Sequence of chain 1.A:
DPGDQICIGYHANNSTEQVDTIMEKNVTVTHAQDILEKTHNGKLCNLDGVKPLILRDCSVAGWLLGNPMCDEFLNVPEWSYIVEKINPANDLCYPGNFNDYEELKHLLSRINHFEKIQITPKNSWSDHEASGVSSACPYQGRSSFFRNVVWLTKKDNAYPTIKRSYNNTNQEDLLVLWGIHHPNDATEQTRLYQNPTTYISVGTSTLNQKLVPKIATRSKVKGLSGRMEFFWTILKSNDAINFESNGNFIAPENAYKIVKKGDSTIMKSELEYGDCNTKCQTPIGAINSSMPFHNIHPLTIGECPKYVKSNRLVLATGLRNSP

The protein below binds the small molecule below.
Small molecule (SMILES): CC(=O)N[C@H]1[C@H](O[C@H]2[C@H](O[C@H]3O[C@@H](C)[C@@H](O)[C@@H](O)[C@@H]3O)[C@@H](NC(C)=O)CO[C@@H]2CO)O[C@H](CO)[C@@H](O)[C@@H]1O

Binding-site contacts:
Ligand atom O7 contacts residue ALA241 of chain 1.A at 4.4 Å.
Ligand atom C4 contacts residue ASN239 of chain 1.A at 3.7 Å.
Ligand atom C8 contacts residue ASP240 of chain 1.A at 3.9 Å.
Ligand atom C5 contacts residue ASN168 of chain 1.A at 3.6 Å.
Ligand atom C4 contacts residue ASN168 of chain 1.A at 4.2 Å.
Ligand atom C8 contacts residue SER220 of chain 1.C at 4.0 Å.
Ligand atom C7 contacts residue ASN239 of chain 1.A at 3.8 Å.
Ligand atom C7 contacts residue ALA241 of chain 1.A at 4.2 Å (hydrophobic).
Ligand atom O7 contacts residue ASN168 of chain 1.A at 3.8 Å.
Ligand atom O5 contacts residue ASN239 of chain 1.A at 3.3 Å (h-bond).
Ligand atom C2 contacts residue ASN239 of chain 1.A at 3.8 Å.
Ligand atom C2 contacts residue ASN168 of chain 1.A at 2.4 Å.
Ligand atom C5 contacts residue ASN239 of chain 1.A at 3.3 Å.
Ligand atom C7 contacts residue ASN168 of chain 1.A at 3.5 Å.
Ligand atom C3 contacts residue ASN168 of chain 1.A at 3.8 Å.
Ligand atom C1 contacts residue ASN168 of chain 1.A at 1.4 Å.
Ligand atom O4 contacts residue LYS221 of chain 1.C at 4.2 Å.
Ligand atom C6 contacts residue ASN239 of chain 1.A at 3.2 Å.
Ligand atom C1 contacts residue ASN239 of chain 1.A at 3.7 Å.
Ligand atom C3 contacts residue ASN239 of chain 1.A at 3.7 Å.
Ligand atom C5 contacts residue ASN239 of chain 1.A at 3.9 Å.
Ligand atom N2 contacts residue ASN239 of chain 1.A at 3.0 Å (h-bond).
Ligand atom C8 contacts residue ASN239 of chain 1.A at 3.7 Å.
Ligand atom N2 contacts residue ASN168 of chain 1.A at 2.9 Å (h-bond).
Ligand atom O4 contacts residue ASN239 of chain 1.A at 3.5 Å (h-bond).
Ligand atom C8 contacts residue ALA241 of chain 1.A at 3.9 Å (hydrophobic).
Ligand atom O5 contacts residue ASN168 of chain 1.A at 2.3 Å (h-bond).
Ligand atom C6 contacts residue ASN239 of chain 1.A at 4.4 Å.
Ligand atom O5 contacts residue ASN239 of chain 1.A at 4.0 Å.

Sequence of chain 1.C:
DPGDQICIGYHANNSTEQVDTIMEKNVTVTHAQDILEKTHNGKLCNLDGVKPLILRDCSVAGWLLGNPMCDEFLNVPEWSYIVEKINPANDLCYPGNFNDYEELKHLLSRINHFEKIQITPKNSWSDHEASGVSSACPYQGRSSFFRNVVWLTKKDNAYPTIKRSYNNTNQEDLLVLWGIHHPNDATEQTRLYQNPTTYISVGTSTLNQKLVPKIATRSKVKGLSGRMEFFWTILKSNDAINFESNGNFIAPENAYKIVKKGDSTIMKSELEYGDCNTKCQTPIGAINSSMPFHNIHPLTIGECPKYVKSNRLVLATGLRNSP